A protein and the small-molecule ligand that binds it are described below.
Small molecule (SMILES): COC(=O)[C@H]1O[C@H](O[C@@H]2[C@H](O)[C@@H](O)[C@H](O[C@@H]3[C@H](O)[C@@H](O)[C@@H](O[C@@H]4[C@H](O)[C@@H](O)[C@@H](O[C@@H]5[C@H](O)[C@@H](O)[C@@H](O[C@@H]6[C@H](O)[C@@H](O)[C@@H](O)O[C@@H]6C(=O)OC)O[C@@H]5C(=O)O)O[C@@H]4C(=O)O)O[C@@H]3C(=O)O)O[C@@H]2C(=O)O)[C@H](O)[C@@H](O)[C@H]1O

Binding-site contacts:
Ligand atom O2 contacts residue THR85 of chain 1.A at 3.0 Å (h-bond).
Ligand atom O6B contacts residue ASP175 of chain 1.A at 3.0 Å (salt-bridge).
Ligand atom C2 contacts residue THR85 of chain 1.A at 3.7 Å.
Ligand atom C6 contacts residue ALA86 of chain 1.A at 3.9 Å (hydrophobic).
Ligand atom O6A contacts residue THR85 of chain 1.A at 3.4 Å (h-bond).
Ligand atom O6A contacts residue ASP175 of chain 1.A at 3.7 Å.
Ligand atom O6A contacts residue PRO247 of chain 1.A at 3.5 Å.
Ligand atom C6 contacts residue ASP175 of chain 1.A at 3.1 Å.
Ligand atom C5 contacts residue GLN153 of chain 1.A at 3.9 Å.
Ligand atom O5 contacts residue TRP245 of chain 1.A at 2.7 Å (h-bond).
Ligand atom C2 contacts residue THR248 of chain 1.A at 3.6 Å.
Ligand atom O2 contacts residue THR248 of chain 1.A at 2.9 Å (h-bond).
Ligand atom C1 contacts residue GLN153 of chain 1.A at 3.8 Å.
Ligand atom C6 contacts residue THR85 of chain 1.A at 3.6 Å.
Ligand atom C6 contacts residue GLN153 of chain 1.A at 3.8 Å.
Ligand atom CH3 contacts residue PHE178 of chain 1.A at 3.3 Å (hydrophobic).
Ligand atom O5 contacts residue GLN153 of chain 1.A at 3.0 Å (h-bond).
Ligand atom O6A contacts residue TRP245 of chain 1.A at 3.1 Å (h-bond).
Ligand atom C3 contacts residue MET282 of chain 1.A at 3.8 Å (hydrophobic).
Ligand atom C2 contacts residue TRP245 of chain 1.A at 3.9 Å (hydrophobic).
Ligand atom C6 contacts residue THR248 of chain 1.A at 3.4 Å.
Ligand atom O6B contacts residue THR248 of chain 1.A at 2.6 Å (h-bond).
Ligand atom C5 contacts residue ASP175 of chain 1.A at 3.4 Å.
Ligand atom O4 contacts residue GLN129 of chain 1.A at 3.8 Å.
Ligand atom C3 contacts residue THR85 of chain 1.A at 3.6 Å.
Ligand atom O6A contacts residue THR248 of chain 1.A at 3.0 Å (h-bond).
Ligand atom O4 contacts residue TRP245 of chain 1.A at 3.8 Å.
Ligand atom O1 contacts residue ARG243 of chain 1.A at 3.7 Å.
Ligand atom C5 contacts residue TRP245 of chain 1.A at 3.9 Å (hydrophobic).
Ligand atom O2 contacts residue GLN129 of chain 1.A at 3.2 Å (h-bond).
Ligand atom O6B contacts residue ALA86 of chain 1.A at 2.8 Å (h-bond).
Ligand atom C1 contacts residue TRP245 of chain 1.A at 3.5 Å (hydrophobic).
Ligand atom C4 contacts residue MET282 of chain 1.A at 3.7 Å (hydrophobic).
Ligand atom O3 contacts residue THR85 of chain 1.A at 2.6 Å (h-bond).
Ligand atom O6B contacts residue THR85 of chain 1.A at 3.4 Å (h-bond).
Ligand atom O5 contacts residue GLN129 of chain 1.A at 3.3 Å (h-bond).
Ligand atom CH3 contacts residue ASP175 of chain 1.A at 3.9 Å.
Ligand atom O6A contacts residue GLN153 of chain 1.A at 2.9 Å (h-bond).
Ligand atom O2 contacts residue PRO247 of chain 1.A at 3.5 Å.
Ligand atom O6A contacts residue GLN129 of chain 1.A at 3.6 Å (h-bond).

Sequence of chain 1.A:
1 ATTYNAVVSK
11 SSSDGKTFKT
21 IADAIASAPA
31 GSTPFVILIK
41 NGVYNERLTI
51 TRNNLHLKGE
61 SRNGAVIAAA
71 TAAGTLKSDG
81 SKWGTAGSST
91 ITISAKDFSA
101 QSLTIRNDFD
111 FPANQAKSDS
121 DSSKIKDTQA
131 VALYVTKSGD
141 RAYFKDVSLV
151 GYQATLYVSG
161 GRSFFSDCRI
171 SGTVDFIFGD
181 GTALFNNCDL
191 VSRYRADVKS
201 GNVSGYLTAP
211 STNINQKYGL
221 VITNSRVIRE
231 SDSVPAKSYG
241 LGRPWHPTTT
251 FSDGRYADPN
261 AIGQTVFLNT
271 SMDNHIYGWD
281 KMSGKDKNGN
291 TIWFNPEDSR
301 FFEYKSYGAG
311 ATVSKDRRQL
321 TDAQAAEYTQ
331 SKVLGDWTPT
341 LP